A small-molecule ligand and the protein it binds are described below.
Small molecule (SMILES): Nc1ccn([C@H]2C[C@H](O)[C@@H](COP(=O)(O)O)O2)c(=O)n1

Binding-site contacts:
Ligand atom C2 contacts residue TRP201 of chain 44.A at 3.9 Å (hydrophobic).
Ligand atom N4 contacts residue ASP199 of chain 44.A at 4.0 Å.
Ligand atom O5' contacts residue TRP201 of chain 44.A at 3.6 Å.
Ligand atom N3 contacts residue TRP201 of chain 44.A at 3.6 Å.
Ligand atom N1 contacts residue TRP201 of chain 44.A at 4.0 Å.
Ligand atom C3' contacts residue LYS682 of chain 44.A at 3.8 Å.
Ligand atom C4' contacts residue TRP201 of chain 44.A at 4.3 Å (hydrophobic).
Ligand atom C2' contacts residue TRP201 of chain 44.A at 3.7 Å (hydrophobic).
Ligand atom O2 contacts residue LEU197 of chain 44.A at 4.0 Å.
Ligand atom N4 contacts residue TRP201 of chain 44.A at 3.8 Å.
Ligand atom OP1 contacts residue PRO423 of chain 44.A at 3.6 Å.
Ligand atom C2' contacts residue LYS682 of chain 44.A at 3.6 Å.
Ligand atom C5 contacts residue TRP201 of chain 44.A at 3.4 Å (hydrophobic).
Ligand atom C1' contacts residue TRP201 of chain 44.A at 4.5 Å (hydrophobic).
Ligand atom N4 contacts residue GLY198 of chain 44.A at 3.8 Å.
Ligand atom O2 contacts residue LYS682 of chain 44.A at 4.2 Å.
Ligand atom O2 contacts residue TRP201 of chain 44.A at 4.3 Å.
Ligand atom O4' contacts residue TRP201 of chain 44.A at 4.5 Å.
Ligand atom C6 contacts residue TRP201 of chain 44.A at 3.5 Å (hydrophobic).
Ligand atom C3' contacts residue TRP201 of chain 44.A at 4.1 Å (hydrophobic).
Ligand atom C4 contacts residue TRP201 of chain 44.A at 3.3 Å (hydrophobic).
Ligand atom O3' contacts residue LYS682 of chain 44.A at 3.1 Å (salt-bridge).
Ligand atom C1' contacts residue LYS682 of chain 44.A at 4.5 Å.
Ligand atom C5' contacts residue TRP201 of chain 44.A at 3.5 Å (hydrophobic).

Sequence of chain 44.A:
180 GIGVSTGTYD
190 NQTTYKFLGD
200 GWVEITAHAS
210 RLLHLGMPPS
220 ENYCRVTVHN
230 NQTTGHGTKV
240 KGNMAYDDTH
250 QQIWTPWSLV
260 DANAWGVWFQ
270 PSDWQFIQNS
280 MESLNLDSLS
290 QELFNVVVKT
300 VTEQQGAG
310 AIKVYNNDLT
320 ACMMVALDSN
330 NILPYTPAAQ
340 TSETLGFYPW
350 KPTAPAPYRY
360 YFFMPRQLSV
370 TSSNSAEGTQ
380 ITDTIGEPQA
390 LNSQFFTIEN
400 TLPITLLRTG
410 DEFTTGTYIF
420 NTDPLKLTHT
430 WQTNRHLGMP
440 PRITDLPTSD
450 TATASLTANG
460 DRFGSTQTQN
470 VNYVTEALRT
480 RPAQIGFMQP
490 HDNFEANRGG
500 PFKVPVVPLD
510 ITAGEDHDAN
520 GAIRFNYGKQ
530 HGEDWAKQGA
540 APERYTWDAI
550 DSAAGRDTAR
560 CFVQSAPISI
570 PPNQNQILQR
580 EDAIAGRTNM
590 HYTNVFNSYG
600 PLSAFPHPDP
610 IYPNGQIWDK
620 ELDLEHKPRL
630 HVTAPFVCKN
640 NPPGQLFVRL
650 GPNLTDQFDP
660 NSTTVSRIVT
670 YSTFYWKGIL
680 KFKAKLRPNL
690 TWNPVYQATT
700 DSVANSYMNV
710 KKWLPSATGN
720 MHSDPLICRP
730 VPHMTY